Sequence of chain 1.D:
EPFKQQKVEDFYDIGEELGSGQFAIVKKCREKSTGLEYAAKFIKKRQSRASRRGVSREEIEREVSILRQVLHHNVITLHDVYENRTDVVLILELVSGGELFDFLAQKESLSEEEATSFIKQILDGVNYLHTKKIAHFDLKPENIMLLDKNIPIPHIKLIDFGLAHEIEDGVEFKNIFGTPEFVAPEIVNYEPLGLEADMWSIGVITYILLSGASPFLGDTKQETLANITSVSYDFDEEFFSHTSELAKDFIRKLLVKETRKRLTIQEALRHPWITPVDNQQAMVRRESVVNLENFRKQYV

Binding-site contacts:
Ligand atom C5 contacts residue ALA41 of chain 1.D at 4.0 Å (hydrophobic).
Ligand atom C2' contacts residue GLY21 of chain 1.D at 4.0 Å.
Ligand atom C2' contacts residue VAL28 of chain 1.D at 4.3 Å (hydrophobic).
Ligand atom C6 contacts residue LEU96 of chain 1.D at 4.3 Å (hydrophobic).
Ligand atom N7 contacts residue LEU96 of chain 1.D at 3.7 Å.
Ligand atom N1' contacts residue ILE161 of chain 1.D at 4.2 Å.
Ligand atom C2' contacts residue SER22 of chain 1.D at 4.2 Å.
Ligand atom O1 contacts residue LEU20 of chain 1.D at 3.3 Å.
Ligand atom C1 contacts residue VAL28 of chain 1.D at 4.1 Å (hydrophobic).
Ligand atom S contacts residue GLY21 of chain 1.D at 4.4 Å.
Ligand atom O2 contacts residue MET147 of chain 1.D at 3.9 Å.
Ligand atom N7 contacts residue ALA41 of chain 1.D at 3.6 Å.
Ligand atom N7 contacts residue LEU20 of chain 1.D at 4.3 Å.
Ligand atom C4 contacts residue ILE161 of chain 1.D at 4.4 Å (hydrophobic).
Ligand atom C2 contacts residue ILE161 of chain 1.D at 3.6 Å (hydrophobic).
Ligand atom C8 contacts residue LEU96 of chain 1.D at 4.0 Å (hydrophobic).
Ligand atom O2 contacts residue LEU20 of chain 1.D at 3.8 Å.
Ligand atom C9 contacts residue MET147 of chain 1.D at 4.1 Å (hydrophobic).
Ligand atom C1 contacts residue ILE161 of chain 1.D at 4.0 Å (hydrophobic).
Ligand atom N4' contacts residue SER22 of chain 1.D at 3.6 Å (h-bond).
Ligand atom C2 contacts residue VAL28 of chain 1.D at 4.0 Å (hydrophobic).
Ligand atom N7 contacts residue VAL97 of chain 1.D at 2.9 Å (h-bond).
Ligand atom C9 contacts residue VAL97 of chain 1.D at 4.0 Å (hydrophobic).
Ligand atom S contacts residue LEU20 of chain 1.D at 4.2 Å.
Ligand atom C8 contacts residue ALA41 of chain 1.D at 4.4 Å (hydrophobic).
Ligand atom C6 contacts residue ILE78 of chain 1.D at 4.1 Å (hydrophobic).
Ligand atom N7 contacts residue GLU95 of chain 1.D at 4.0 Å.
Ligand atom C10 contacts residue VAL28 of chain 1.D at 4.2 Å (hydrophobic).
Ligand atom O1 contacts residue GLY21 of chain 1.D at 3.2 Å (h-bond).
Ligand atom C8 contacts residue LEU20 of chain 1.D at 3.6 Å (hydrophobic).
Ligand atom C4 contacts residue ALA41 of chain 1.D at 4.4 Å (hydrophobic).
Ligand atom C6 contacts residue ALA41 of chain 1.D at 3.3 Å (hydrophobic).
Ligand atom C3 contacts residue ILE161 of chain 1.D at 3.9 Å (hydrophobic).
Ligand atom C4 contacts residue ILE78 of chain 1.D at 3.5 Å (hydrophobic).
Ligand atom C6 contacts residue VAL97 of chain 1.D at 3.6 Å (hydrophobic).
Ligand atom C8 contacts residue VAL97 of chain 1.D at 3.2 Å (hydrophobic).
Ligand atom O1 contacts residue VAL28 of chain 1.D at 3.6 Å.
Ligand atom C5 contacts residue ILE78 of chain 1.D at 4.2 Å (hydrophobic).
Ligand atom C9 contacts residue LEU20 of chain 1.D at 4.0 Å (hydrophobic).
Ligand atom C6 contacts residue GLU95 of chain 1.D at 3.5 Å.

The protein below binds the small molecule below.
Small molecule (SMILES): NCCNS(=O)(=O)c1cccc2cnccc12